This protein binds this small molecule.
Small molecule (SMILES): CC(=O)N[C@@H]1[C@@H](O)[C@H](O)[C@@H](CO)O[C@H]1O

Sequence of chain 1.K:
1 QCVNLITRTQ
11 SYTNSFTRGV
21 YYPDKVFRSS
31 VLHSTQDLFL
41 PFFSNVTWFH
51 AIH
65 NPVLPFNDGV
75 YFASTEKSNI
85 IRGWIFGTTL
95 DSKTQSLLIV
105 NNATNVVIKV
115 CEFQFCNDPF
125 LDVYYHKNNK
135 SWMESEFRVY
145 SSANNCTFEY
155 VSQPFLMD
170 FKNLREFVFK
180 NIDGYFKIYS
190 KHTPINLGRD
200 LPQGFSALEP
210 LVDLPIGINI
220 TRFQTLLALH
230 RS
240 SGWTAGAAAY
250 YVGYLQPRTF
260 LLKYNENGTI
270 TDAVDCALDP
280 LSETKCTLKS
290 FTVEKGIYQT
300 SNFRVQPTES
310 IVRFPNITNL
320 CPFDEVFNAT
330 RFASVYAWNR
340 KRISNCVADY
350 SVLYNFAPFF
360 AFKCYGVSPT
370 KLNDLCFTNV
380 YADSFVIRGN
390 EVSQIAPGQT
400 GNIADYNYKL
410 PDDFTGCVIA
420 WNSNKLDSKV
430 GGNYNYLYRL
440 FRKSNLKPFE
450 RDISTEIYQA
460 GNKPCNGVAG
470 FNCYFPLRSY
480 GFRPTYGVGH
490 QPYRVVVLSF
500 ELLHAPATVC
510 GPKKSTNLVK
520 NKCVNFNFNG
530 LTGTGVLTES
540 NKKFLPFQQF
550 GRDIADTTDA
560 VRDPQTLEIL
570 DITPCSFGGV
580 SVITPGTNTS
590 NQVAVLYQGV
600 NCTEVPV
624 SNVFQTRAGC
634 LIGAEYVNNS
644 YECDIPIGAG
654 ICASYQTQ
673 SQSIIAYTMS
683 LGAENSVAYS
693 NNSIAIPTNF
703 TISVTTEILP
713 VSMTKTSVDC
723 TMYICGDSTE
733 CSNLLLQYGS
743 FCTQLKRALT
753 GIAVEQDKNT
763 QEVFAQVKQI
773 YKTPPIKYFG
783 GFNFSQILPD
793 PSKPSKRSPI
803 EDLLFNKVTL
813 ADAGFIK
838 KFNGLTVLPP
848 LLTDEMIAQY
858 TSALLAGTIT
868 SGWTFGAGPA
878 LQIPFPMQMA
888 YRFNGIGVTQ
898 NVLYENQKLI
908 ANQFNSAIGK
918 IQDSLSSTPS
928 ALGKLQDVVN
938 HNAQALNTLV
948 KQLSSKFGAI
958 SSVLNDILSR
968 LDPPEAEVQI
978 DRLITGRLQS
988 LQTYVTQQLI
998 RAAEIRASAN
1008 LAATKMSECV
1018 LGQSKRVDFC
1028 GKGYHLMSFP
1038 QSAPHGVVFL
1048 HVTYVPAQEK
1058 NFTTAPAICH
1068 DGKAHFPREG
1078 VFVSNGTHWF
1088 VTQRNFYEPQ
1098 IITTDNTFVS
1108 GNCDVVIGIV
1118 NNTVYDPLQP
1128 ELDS

Binding-site contacts:
Ligand atom N2 contacts residue ASN327 of chain 1.K at 2.9 Å (h-bond).
Ligand atom O6 contacts residue VAL351 of chain 1.K at 4.5 Å.
Ligand atom O6 contacts residue ASP323 of chain 1.K at 4.2 Å.
Ligand atom O7 contacts residue ASN327 of chain 1.K at 2.9 Å (h-bond).
Ligand atom C6 contacts residue ASP323 of chain 1.K at 3.3 Å.
Ligand atom C1 contacts residue ASP323 of chain 1.K at 4.2 Å.
Ligand atom C2 contacts residue ASN327 of chain 1.K at 2.5 Å.
Ligand atom O4 contacts residue ASN354 of chain 1.K at 3.4 Å (h-bond).
Ligand atom C8 contacts residue ASN327 of chain 1.K at 4.3 Å.
Ligand atom C3 contacts residue ASN327 of chain 1.K at 3.8 Å.
Ligand atom O6 contacts residue ASN354 of chain 1.K at 2.6 Å (h-bond).
Ligand atom C4 contacts residue ASN354 of chain 1.K at 4.4 Å.
Ligand atom C6 contacts residue ASN354 of chain 1.K at 3.6 Å.
Ligand atom C5 contacts residue ASN327 of chain 1.K at 3.6 Å.
Ligand atom O5 contacts residue ASP323 of chain 1.K at 3.1 Å (salt-bridge).
Ligand atom C4 contacts residue ASN327 of chain 1.K at 4.2 Å.
Ligand atom C1 contacts residue ASN327 of chain 1.K at 1.4 Å.
Ligand atom C5 contacts residue ASN354 of chain 1.K at 4.5 Å.
Ligand atom O5 contacts residue ASN327 of chain 1.K at 2.4 Å (h-bond).
Ligand atom C5 contacts residue ASP323 of chain 1.K at 3.8 Å.
Ligand atom C7 contacts residue ASN327 of chain 1.K at 3.1 Å.